Sequence of chain 1.A:
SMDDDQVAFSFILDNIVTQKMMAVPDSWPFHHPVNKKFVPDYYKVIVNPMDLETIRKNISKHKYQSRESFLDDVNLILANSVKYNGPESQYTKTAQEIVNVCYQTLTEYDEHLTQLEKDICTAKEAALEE

Binding-site contacts:
Ligand atom O21 contacts residue TYR91 of chain 1.A at 3.9 Å.
Ligand atom N16 contacts residue TYR84 of chain 1.A at 3.8 Å.
Ligand atom C25 contacts residue VAL34 of chain 1.A at 3.9 Å (hydrophobic).
Ligand atom S05 contacts residue ASN35 of chain 1.A at 3.8 Å.
Ligand atom C27 contacts residue TYR91 of chain 1.A at 3.9 Å (hydrophobic).
Ligand atom N04 contacts residue TRP28 of chain 1.A at 3.5 Å.
Ligand atom N16 contacts residue ASN85 of chain 1.A at 3.1 Å (h-bond).
Ligand atom C14 contacts residue TYR91 of chain 1.A at 3.9 Å (hydrophobic).
Ligand atom C17 contacts residue ASN85 of chain 1.A at 3.6 Å.
Ligand atom O07 contacts residue ASN35 of chain 1.A at 2.6 Å (h-bond).
Ligand atom C17 contacts residue TYR91 of chain 1.A at 3.7 Å (hydrophobic).
Ligand atom O07 contacts residue VAL34 of chain 1.A at 3.5 Å.
Ligand atom C03 contacts residue TRP28 of chain 1.A at 3.7 Å (hydrophobic).
Ligand atom N12 contacts residue TYR91 of chain 1.A at 4.0 Å.
Ligand atom C06 contacts residue PRO29 of chain 1.A at 3.3 Å (hydrophobic).
Ligand atom C02 contacts residue TRP28 of chain 1.A at 3.8 Å (hydrophobic).
Ligand atom O08 contacts residue ASN35 of chain 1.A at 3.4 Å.
Ligand atom C01 contacts residue TRP28 of chain 1.A at 3.8 Å (hydrophobic).
Ligand atom C15 contacts residue TYR91 of chain 1.A at 3.7 Å (hydrophobic).
Ligand atom O08 contacts residue PRO33 of chain 1.A at 4.0 Å.
Ligand atom C01 contacts residue EDO1 of chain 1.C at 4.0 Å.
Ligand atom C22 contacts residue TYR91 of chain 1.A at 3.5 Å (hydrophobic).
Ligand atom C11 contacts residue TYR91 of chain 1.A at 3.9 Å (hydrophobic).
Ligand atom C06 contacts residue HIS32 of chain 1.A at 3.5 Å.
Ligand atom C26 contacts residue VAL34 of chain 1.A at 3.8 Å (hydrophobic).
Ligand atom C20 contacts residue TYR84 of chain 1.A at 3.7 Å (hydrophobic).
Ligand atom C28 contacts residue PHE38 of chain 1.A at 4.0 Å (hydrophobic).
Ligand atom N13 contacts residue TYR91 of chain 1.A at 4.0 Å.
Ligand atom C26 contacts residue PHE30 of chain 1.A at 3.6 Å (hydrophobic).
Ligand atom N12 contacts residue PRO29 of chain 1.A at 3.8 Å.
Ligand atom C01 contacts residue PHE38 of chain 1.A at 3.9 Å (hydrophobic).
Ligand atom N16 contacts residue TYR91 of chain 1.A at 3.7 Å.
Ligand atom N23 contacts residue ASN85 of chain 1.A at 3.0 Å (h-bond).
Ligand atom O07 contacts residue PRO33 of chain 1.A at 3.7 Å.
Ligand atom C22 contacts residue VAL39 of chain 1.A at 3.8 Å (hydrophobic).
Ligand atom N24 contacts residue ASN85 of chain 1.A at 3.4 Å (h-bond).
Ligand atom O18 contacts residue ASN85 of chain 1.A at 3.2 Å (h-bond).
Ligand atom C06 contacts residue PRO33 of chain 1.A at 3.6 Å (hydrophobic).
Ligand atom S05 contacts residue PRO33 of chain 1.A at 4.0 Å.
Ligand atom C26 contacts residue PRO29 of chain 1.A at 3.3 Å (hydrophobic).

This small molecule binds to this protein.
Small molecule (SMILES): CCOC(=O)Nc1cc(-c2ccc(C)c(NS(C)(=O)=O)c2)nn2c(C)nnc12